Binding-site contacts:
Ligand atom O7 contacts residue CYS91 of chain 3.B at 3.4 Å.
Ligand atom C1 contacts residue GLY257 of chain 3.B at 3.6 Å.
Ligand atom C3 contacts residue THR258 of chain 3.B at 3.6 Å.
Ligand atom C2 contacts residue GLY92 of chain 3.B at 3.5 Å.
Ligand atom C3 contacts residue GLY92 of chain 3.B at 4.3 Å.
Ligand atom C1 contacts residue GLY92 of chain 3.B at 2.6 Å.
Ligand atom C4 contacts residue PHE246 of chain 3.B at 4.2 Å (hydrophobic).
Ligand atom O8 contacts residue CYS256 of chain 3.B at 3.0 Å.
Ligand atom C1 contacts residue CYS91 of chain 3.B at 4.2 Å (hydrophobic).
Ligand atom C4 contacts residue HIS93 of chain 3.B at 3.8 Å.
Ligand atom O7 contacts residue THR258 of chain 3.B at 3.0 Å (h-bond).
Ligand atom N6 contacts residue ASP252 of chain 3.B at 2.8 Å (salt-bridge).
Ligand atom C1 contacts residue HIS93 of chain 3.B at 3.9 Å.
Ligand atom O8 contacts residue GLY257 of chain 3.B at 2.4 Å (h-bond).
Ligand atom O7 contacts residue HIS93 of chain 3.B at 4.3 Å.
Ligand atom O8 contacts residue GLY259 of chain 3.B at 4.1 Å.
Ligand atom N6 contacts residue HIS93 of chain 3.B at 3.4 Å.
Ligand atom O7 contacts residue MET90 of chain 3.B at 4.3 Å.
Ligand atom C2 contacts residue ASP252 of chain 3.B at 4.1 Å.
Ligand atom C5 contacts residue ASP252 of chain 3.B at 3.2 Å.
Ligand atom O7 contacts residue GLY257 of chain 3.B at 4.2 Å.
Ligand atom O7 contacts residue GLY92 of chain 3.B at 2.6 Å (h-bond).
Ligand atom C2 contacts residue CYS256 of chain 3.B at 3.7 Å (hydrophobic).
Ligand atom C2 contacts residue HIS93 of chain 3.B at 3.4 Å.
Ligand atom C5 contacts residue CYS256 of chain 3.B at 4.0 Å (hydrophobic).
Ligand atom C1 contacts residue CYS256 of chain 3.B at 3.8 Å (hydrophobic).
Ligand atom C1 contacts residue THR258 of chain 3.B at 2.7 Å.
Ligand atom O8 contacts residue ASP252 of chain 3.B at 4.3 Å.
Ligand atom C4 contacts residue LEU88 of chain 3.B at 3.5 Å (hydrophobic).
Ligand atom C5 contacts residue HIS93 of chain 3.B at 3.7 Å.
Ligand atom O8 contacts residue THR258 of chain 3.B at 2.9 Å (h-bond).
Ligand atom C3 contacts residue HIS93 of chain 3.B at 3.7 Å.
Ligand atom C2 contacts residue THR258 of chain 3.B at 3.1 Å.
Ligand atom N6 contacts residue GLY92 of chain 3.B at 4.1 Å.
Ligand atom N6 contacts residue THR258 of chain 3.B at 3.8 Å.
Ligand atom C5 contacts residue PHE246 of chain 3.B at 4.2 Å (hydrophobic).
Ligand atom C3 contacts residue LEU88 of chain 3.B at 3.3 Å (hydrophobic).
Ligand atom O8 contacts residue GLY92 of chain 3.B at 2.9 Å (h-bond).
Ligand atom C3 contacts residue CYS91 of chain 3.B at 3.9 Å (hydrophobic).
Ligand atom N6 contacts residue CYS256 of chain 3.B at 3.2 Å (h-bond).

This protein binds this small molecule.
Small molecule (SMILES): O=C([O-])c1ccc[nH]1

Sequence of chain 3.B:
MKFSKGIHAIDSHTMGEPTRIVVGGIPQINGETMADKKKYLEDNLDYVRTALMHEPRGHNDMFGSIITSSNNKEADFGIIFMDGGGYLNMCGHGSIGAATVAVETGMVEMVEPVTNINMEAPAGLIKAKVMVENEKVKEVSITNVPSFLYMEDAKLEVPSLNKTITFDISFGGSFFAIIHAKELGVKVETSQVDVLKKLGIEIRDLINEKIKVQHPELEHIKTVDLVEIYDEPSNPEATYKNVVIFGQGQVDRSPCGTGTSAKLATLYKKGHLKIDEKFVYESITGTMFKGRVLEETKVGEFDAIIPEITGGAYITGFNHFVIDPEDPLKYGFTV